The small molecule below binds the protein below.
Small molecule (SMILES): C[C@]12C=CC(=O)C=C1CC[C@@H]1[C@@H]2C(=O)C[C@@]2(C)[C@H]1CC[C@]2(O)C(O)=CO

Sequence of chain 1.B:
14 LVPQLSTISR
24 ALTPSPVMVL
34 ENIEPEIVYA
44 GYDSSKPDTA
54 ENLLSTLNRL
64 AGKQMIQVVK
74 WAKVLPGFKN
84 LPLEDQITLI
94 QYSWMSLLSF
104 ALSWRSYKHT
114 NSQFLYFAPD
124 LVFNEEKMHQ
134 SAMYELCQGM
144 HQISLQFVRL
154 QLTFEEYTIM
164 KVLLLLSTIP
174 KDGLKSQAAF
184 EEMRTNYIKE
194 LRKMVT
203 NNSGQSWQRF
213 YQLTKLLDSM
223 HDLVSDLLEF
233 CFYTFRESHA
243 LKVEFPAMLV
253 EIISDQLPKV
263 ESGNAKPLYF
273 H

Binding-site contacts:
Ligand atom C12 contacts residue ASN61 of chain 1.B at 3.2 Å.
Ligand atom C3 contacts residue ARG108 of chain 1.B at 3.9 Å.
Ligand atom O2 contacts residue LEU60 of chain 1.B at 2.9 Å (h-bond).
Ligand atom C3 contacts residue PHE120 of chain 1.B at 3.6 Å (hydrophobic).
Ligand atom C6 contacts residue MET143 of chain 1.B at 3.9 Å (hydrophobic).
Ligand atom O5 contacts residue THR236 of chain 1.B at 2.8 Å (h-bond).
Ligand atom C21 contacts residue ASN61 of chain 1.B at 3.5 Å.
Ligand atom O4 contacts residue THR236 of chain 1.B at 3.2 Å (h-bond).
Ligand atom C2 contacts residue LEU63 of chain 1.B at 3.8 Å (hydrophobic).
Ligand atom C21 contacts residue THR236 of chain 1.B at 3.7 Å.
Ligand atom C16 contacts residue PHE232 of chain 1.B at 3.5 Å (hydrophobic).
Ligand atom C19 contacts residue ALA64 of chain 1.B at 3.7 Å (hydrophobic).
Ligand atom O1 contacts residue ARG108 of chain 1.B at 2.7 Å (salt-bridge).
Ligand atom C2 contacts residue GLN67 of chain 1.B at 3.3 Å.
Ligand atom C16 contacts residue MET136 of chain 1.B at 3.8 Å (hydrophobic).
Ligand atom O2 contacts residue ALA64 of chain 1.B at 3.5 Å.
Ligand atom C11 contacts residue LEU60 of chain 1.B at 3.8 Å (hydrophobic).
Ligand atom O5 contacts residue VAL245 of chain 1.B at 3.4 Å.
Ligand atom O1 contacts residue GLN67 of chain 1.B at 3.3 Å (h-bond).
Ligand atom C18 contacts residue ASN61 of chain 1.B at 3.7 Å.
Ligand atom O3 contacts residue LEU57 of chain 1.B at 3.3 Å.
Ligand atom C12 contacts residue LEU60 of chain 1.B at 3.8 Å (hydrophobic).
Ligand atom C4 contacts residue PHE120 of chain 1.B at 3.8 Å (hydrophobic).
Ligand atom O1 contacts residue LEU105 of chain 1.B at 3.9 Å.
Ligand atom C3 contacts residue GLN67 of chain 1.B at 3.5 Å.
Ligand atom C20 contacts residue THR236 of chain 1.B at 3.8 Å.
Ligand atom O4 contacts residue CYS233 of chain 1.B at 3.0 Å.
Ligand atom C11 contacts residue ASN61 of chain 1.B at 3.9 Å.
Ligand atom O1 contacts residue PHE120 of chain 1.B at 3.6 Å.
Ligand atom O5 contacts residue PHE247 of chain 1.B at 3.6 Å.
Ligand atom C7 contacts residue MET143 of chain 1.B at 3.7 Å (hydrophobic).
Ligand atom C20 contacts residue ASN61 of chain 1.B at 3.9 Å.
Ligand atom C15 contacts residue MET136 of chain 1.B at 3.9 Å (hydrophobic).
Ligand atom O3 contacts residue MET136 of chain 1.B at 3.3 Å (h-bond).
Ligand atom O5 contacts residue ASN61 of chain 1.B at 3.1 Å (h-bond).
Ligand atom C1 contacts residue LEU60 of chain 1.B at 3.7 Å (hydrophobic).
Ligand atom C18 contacts residue MET98 of chain 1.B at 3.9 Å (hydrophobic).
Ligand atom C19 contacts residue LEU101 of chain 1.B at 3.7 Å (hydrophobic).
Ligand atom O2 contacts residue ASN61 of chain 1.B at 3.5 Å (h-bond).
Ligand atom C4 contacts residue LEU101 of chain 1.B at 3.7 Å (hydrophobic).